A protein and the small-molecule ligand that binds it are described below.
Small molecule (SMILES): O=C[C@H](O)[C@@H](O)[C@H](O)[C@H](O)CO

Sequence of chain 1.A:
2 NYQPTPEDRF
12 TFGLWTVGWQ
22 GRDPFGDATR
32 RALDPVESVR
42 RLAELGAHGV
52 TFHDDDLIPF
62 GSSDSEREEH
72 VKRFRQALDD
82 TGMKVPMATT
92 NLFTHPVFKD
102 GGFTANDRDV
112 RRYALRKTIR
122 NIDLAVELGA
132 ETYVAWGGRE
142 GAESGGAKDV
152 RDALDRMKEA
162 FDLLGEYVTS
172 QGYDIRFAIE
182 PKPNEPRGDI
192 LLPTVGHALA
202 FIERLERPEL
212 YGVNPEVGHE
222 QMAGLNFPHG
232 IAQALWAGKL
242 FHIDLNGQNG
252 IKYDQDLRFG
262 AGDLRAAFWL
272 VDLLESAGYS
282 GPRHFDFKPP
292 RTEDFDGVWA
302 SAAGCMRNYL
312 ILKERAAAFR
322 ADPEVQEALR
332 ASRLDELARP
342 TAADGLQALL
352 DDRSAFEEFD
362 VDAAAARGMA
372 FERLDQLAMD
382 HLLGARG

Binding-site contacts:
Ligand atom O1 contacts residue TRP16 of chain 1.A at 3.6 Å.
Ligand atom O4 contacts residue TRP16 of chain 1.A at 4.3 Å.
Ligand atom O3 contacts residue GLU217 of chain 1.A at 3.6 Å (salt-bridge).
Ligand atom O3 contacts residue ASP287 of chain 1.A at 3.1 Å (salt-bridge).
Ligand atom O5 contacts residue HIS54 of chain 1.A at 2.6 Å (h-bond).
Ligand atom C6 contacts residue THR90 of chain 1.A at 3.7 Å.
Ligand atom O4 contacts residue ASP287 of chain 1.A at 3.1 Å (salt-bridge).
Ligand atom O5 contacts residue TRP137 of chain 1.A at 3.7 Å.
Ligand atom C3 contacts residue ASP287 of chain 1.A at 3.1 Å.
Ligand atom O4 contacts residue GLU181 of chain 1.A at 2.6 Å (salt-bridge).
Ligand atom C4 contacts residue TRP137 of chain 1.A at 4.2 Å (hydrophobic).
Ligand atom C5 contacts residue HIS54 of chain 1.A at 3.2 Å.
Ligand atom O6 contacts residue GLU181 of chain 1.A at 3.4 Å (salt-bridge).
Ligand atom O6 contacts residue VAL135 of chain 1.A at 3.4 Å.
Ligand atom O6 contacts residue HIS54 of chain 1.A at 4.3 Å.
Ligand atom C2 contacts residue TRP137 of chain 1.A at 3.9 Å (hydrophobic).
Ligand atom C3 contacts residue GLU181 of chain 1.A at 4.1 Å.
Ligand atom O3 contacts residue HIS220 of chain 1.A at 3.8 Å.
Ligand atom C6 contacts residue GLU181 of chain 1.A at 3.9 Å.
Ligand atom C6 contacts residue TRP16 of chain 1.A at 4.0 Å (hydrophobic).
Ligand atom O2 contacts residue TRP137 of chain 1.A at 3.5 Å.
Ligand atom C4 contacts residue GLU181 of chain 1.A at 3.3 Å.
Ligand atom O6 contacts residue THR90 of chain 1.A at 3.4 Å (h-bond).
Ligand atom C6 contacts residue HIS54 of chain 1.A at 3.6 Å.
Ligand atom C1 contacts residue HIS54 of chain 1.A at 3.9 Å.
Ligand atom C5 contacts residue TRP16 of chain 1.A at 4.0 Å (hydrophobic).
Ligand atom C5 contacts residue GLU181 of chain 1.A at 4.3 Å.
Ligand atom O5 contacts residue PHE94 of chain 1.A at 4.0 Å.
Ligand atom O3 contacts residue TRP137 of chain 1.A at 4.4 Å.
Ligand atom C4 contacts residue ASP287 of chain 1.A at 3.7 Å.
Ligand atom O3 contacts residue MG1 of chain 1.C at 2.6 Å.
Ligand atom C6 contacts residue VAL135 of chain 1.A at 4.3 Å (hydrophobic).
Ligand atom O3 contacts residue GLU181 of chain 1.A at 3.2 Å (salt-bridge).
Ligand atom O4 contacts residue ASP245 of chain 1.A at 3.2 Å (salt-bridge).
Ligand atom C4 contacts residue MG1 of chain 1.C at 3.2 Å.
Ligand atom O4 contacts residue MG1 of chain 1.C at 2.4 Å.
Ligand atom O6 contacts residue TRP137 of chain 1.A at 3.7 Å.
Ligand atom C3 contacts residue MG1 of chain 1.C at 3.1 Å.
Ligand atom C2 contacts residue ASP287 of chain 1.A at 4.3 Å.
Ligand atom C1 contacts residue TRP16 of chain 1.A at 3.5 Å (hydrophobic).